Binding-site contacts:
Ligand atom C7 contacts residue ILE304 of chain 1.A at 3.9 Å (hydrophobic).
Ligand atom C9 contacts residue CYS302 of chain 1.A at 3.9 Å (hydrophobic).
Ligand atom C3 contacts residue SER458 of chain 1.A at 3.1 Å.
Ligand atom C5 contacts residue MET121 of chain 1.A at 4.1 Å (hydrophobic).
Ligand atom C1 contacts residue SER458 of chain 1.A at 2.5 Å.
Ligand atom C2 contacts residue TYR297 of chain 1.A at 2.9 Å (hydrophobic).
Ligand atom C14 contacts residue LEU174 of chain 1.A at 4.0 Å (hydrophobic).
Ligand atom C17 contacts residue CYS303 of chain 1.A at 3.6 Å (hydrophobic).
Ligand atom C1 contacts residue GLN293 of chain 1.A at 3.2 Å.
Ligand atom C contacts residue TYR297 of chain 1.A at 3.9 Å (hydrophobic).
Ligand atom C contacts residue SER458 of chain 1.A at 3.5 Å.
Ligand atom C14 contacts residue TRP178 of chain 1.A at 4.1 Å (hydrophobic).
Ligand atom O1 contacts residue MET121 of chain 1.A at 4.0 Å.
Ligand atom O contacts residue MET121 of chain 1.A at 3.6 Å.
Ligand atom C4 contacts residue TYR297 of chain 1.A at 3.3 Å (hydrophobic).
Ligand atom C contacts residue CYS302 of chain 1.A at 3.3 Å (hydrophobic).
Ligand atom C contacts residue GLY294 of chain 1.A at 3.4 Å.
Ligand atom C8 contacts residue CYS302 of chain 1.A at 1.4 Å (hydrophobic).
Ligand atom C contacts residue ILE304 of chain 1.A at 3.9 Å (hydrophobic).
Ligand atom C11 contacts residue MET121 of chain 1.A at 3.3 Å (hydrophobic).
Ligand atom C3 contacts residue TYR297 of chain 1.A at 3.9 Å (hydrophobic).
Ligand atom C5 contacts residue TYR297 of chain 1.A at 3.8 Å (hydrophobic).
Ligand atom C1 contacts residue TYR297 of chain 1.A at 3.8 Å (hydrophobic).
Ligand atom C1 contacts residue GLY294 of chain 1.A at 3.5 Å.
Ligand atom C6 contacts residue TYR297 of chain 1.A at 3.6 Å (hydrophobic).
Ligand atom C16 contacts residue CYS303 of chain 1.A at 3.3 Å (hydrophobic).
Ligand atom C10 contacts residue MET121 of chain 1.A at 3.8 Å (hydrophobic).
Ligand atom C2 contacts residue GLN293 of chain 1.A at 3.3 Å.
Ligand atom N contacts residue TYR297 of chain 1.A at 4.0 Å.
Ligand atom C7 contacts residue CYS302 of chain 1.A at 2.6 Å (hydrophobic).
Ligand atom C8 contacts residue PHE171 of chain 1.A at 3.3 Å (hydrophobic).
Ligand atom C14 contacts residue MET175 of chain 1.A at 4.1 Å (hydrophobic).
Ligand atom C6 contacts residue CYS302 of chain 1.A at 3.1 Å (hydrophobic).
Ligand atom O1 contacts residue VAL460 of chain 1.A at 4.1 Å.
Ligand atom C12 contacts residue MET121 of chain 1.A at 3.9 Å (hydrophobic).
Ligand atom C15 contacts residue MET175 of chain 1.A at 3.6 Å (hydrophobic).
Ligand atom O1 contacts residue LEU174 of chain 1.A at 3.5 Å.
Ligand atom C contacts residue GLN293 of chain 1.A at 3.9 Å.
Ligand atom C12 contacts residue LEU174 of chain 1.A at 4.0 Å (hydrophobic).
Ligand atom C2 contacts residue SER458 of chain 1.A at 3.4 Å.

The small molecule below binds the protein below.
Small molecule (SMILES): CCCCCC(=O)N1C[C@@H](C)c2c1cc(O)c1ccccc21

Sequence of chain 1.A:
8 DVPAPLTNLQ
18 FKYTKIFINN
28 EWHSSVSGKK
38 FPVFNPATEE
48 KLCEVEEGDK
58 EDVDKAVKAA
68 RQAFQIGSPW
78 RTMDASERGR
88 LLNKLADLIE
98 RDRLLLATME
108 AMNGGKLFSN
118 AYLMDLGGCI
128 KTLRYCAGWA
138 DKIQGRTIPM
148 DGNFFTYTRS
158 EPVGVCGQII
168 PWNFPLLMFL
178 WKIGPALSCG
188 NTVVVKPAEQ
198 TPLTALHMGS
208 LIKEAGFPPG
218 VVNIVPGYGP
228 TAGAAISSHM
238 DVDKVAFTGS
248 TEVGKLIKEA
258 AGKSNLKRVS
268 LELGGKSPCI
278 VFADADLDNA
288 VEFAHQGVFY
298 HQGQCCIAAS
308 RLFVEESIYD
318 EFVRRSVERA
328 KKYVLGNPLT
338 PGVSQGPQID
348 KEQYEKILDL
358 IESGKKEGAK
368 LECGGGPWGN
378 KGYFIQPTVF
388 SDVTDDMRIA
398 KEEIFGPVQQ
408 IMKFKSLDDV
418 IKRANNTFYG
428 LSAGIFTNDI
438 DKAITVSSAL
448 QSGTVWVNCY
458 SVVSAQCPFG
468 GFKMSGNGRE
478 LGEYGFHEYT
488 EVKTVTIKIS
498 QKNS